Sequence of chain 2.B:
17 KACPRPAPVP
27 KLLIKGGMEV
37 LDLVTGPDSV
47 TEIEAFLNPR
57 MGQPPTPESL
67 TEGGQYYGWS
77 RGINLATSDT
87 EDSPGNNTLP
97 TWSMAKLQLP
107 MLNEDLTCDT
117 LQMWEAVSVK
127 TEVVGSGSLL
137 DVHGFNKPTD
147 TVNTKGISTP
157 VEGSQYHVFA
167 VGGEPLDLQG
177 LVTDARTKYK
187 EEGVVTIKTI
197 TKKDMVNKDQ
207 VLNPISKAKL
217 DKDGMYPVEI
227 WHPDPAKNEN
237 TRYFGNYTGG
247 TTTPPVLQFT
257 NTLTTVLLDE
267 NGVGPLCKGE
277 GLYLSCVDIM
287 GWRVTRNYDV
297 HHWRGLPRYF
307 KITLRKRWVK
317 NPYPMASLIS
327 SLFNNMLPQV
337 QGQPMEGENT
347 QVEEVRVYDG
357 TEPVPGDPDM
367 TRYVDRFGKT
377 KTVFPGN

Binding-site contacts:
Ligand atom C11 contacts residue ASP85 of chain 2.B at 4.0 Å.
Ligand atom O4 contacts residue ILE79 of chain 2.A at 4.0 Å.
Ligand atom O4 contacts residue GLY78 of chain 2.A at 3.1 Å.
Ligand atom O10 contacts residue THR291 of chain 2.A at 4.3 Å.
Ligand atom C4 contacts residue ASN93 of chain 2.A at 4.2 Å.
Ligand atom C1 contacts residue TYR72 of chain 2.A at 4.1 Å (hydrophobic).
Ligand atom C1 contacts residue LYS186 of chain 2.A at 3.9 Å.
Ligand atom C1 contacts residue ARG77 of chain 2.A at 3.6 Å.
Ligand atom O8 contacts residue TYR72 of chain 2.A at 4.3 Å.
Ligand atom C1 contacts residue GLY78 of chain 2.A at 3.7 Å.
Ligand atom O4 contacts residue THR291 of chain 2.A at 3.5 Å.
Ligand atom O1A contacts residue GLY78 of chain 2.A at 3.2 Å (h-bond).
Ligand atom C4 contacts residue GLY78 of chain 2.A at 3.4 Å.
Ligand atom C6 contacts residue ASN93 of chain 2.A at 3.0 Å.
Ligand atom O8 contacts residue ARG77 of chain 2.A at 3.2 Å (salt-bridge).
Ligand atom C6 contacts residue TYR72 of chain 2.A at 4.0 Å (hydrophobic).
Ligand atom O1B contacts residue ARG77 of chain 2.A at 2.9 Å (salt-bridge).
Ligand atom N5 contacts residue TYR72 of chain 2.A at 3.4 Å (h-bond).
Ligand atom C5 contacts residue TYR72 of chain 2.A at 3.9 Å (hydrophobic).
Ligand atom O1B contacts residue SER89 of chain 2.A at 3.1 Å (h-bond).
Ligand atom C4 contacts residue HIS298 of chain 2.A at 3.2 Å.
Ligand atom O1A contacts residue LYS186 of chain 2.A at 2.8 Å (salt-bridge).
Ligand atom O4 contacts residue VAL296 of chain 2.A at 3.9 Å.
Ligand atom O1A contacts residue TYR72 of chain 2.A at 3.5 Å.
Ligand atom O3 contacts residue GLY78 of chain 2.A at 3.3 Å.
Ligand atom C5 contacts residue ASN93 of chain 2.A at 3.6 Å.
Ligand atom O4 contacts residue HIS298 of chain 2.A at 2.7 Å (h-bond).
Ligand atom O6 contacts residue ASN93 of chain 2.A at 3.0 Å (h-bond).
Ligand atom C4 contacts residue TYR72 of chain 2.A at 3.8 Å (hydrophobic).
Ligand atom O4 contacts residue ASN80 of chain 2.A at 4.3 Å.
Ligand atom C1 contacts residue SER89 of chain 2.A at 3.5 Å.
Ligand atom O1B contacts residue TYR72 of chain 2.A at 4.1 Å.
Ligand atom C3 contacts residue GLY78 of chain 2.A at 4.0 Å.
Ligand atom O1A contacts residue HIS298 of chain 2.A at 3.9 Å.
Ligand atom C3 contacts residue GLY78 of chain 2.A at 3.6 Å.
Ligand atom O1A contacts residue SER89 of chain 2.A at 3.1 Å (h-bond).
Ligand atom O1A contacts residue ARG77 of chain 2.A at 3.2 Å (salt-bridge).
Ligand atom C3 contacts residue VAL296 of chain 2.A at 3.7 Å (hydrophobic).
Ligand atom C2 contacts residue GLY78 of chain 2.A at 3.9 Å.
Ligand atom C3 contacts residue HIS298 of chain 2.A at 3.6 Å.

Sequence of chain 2.A:
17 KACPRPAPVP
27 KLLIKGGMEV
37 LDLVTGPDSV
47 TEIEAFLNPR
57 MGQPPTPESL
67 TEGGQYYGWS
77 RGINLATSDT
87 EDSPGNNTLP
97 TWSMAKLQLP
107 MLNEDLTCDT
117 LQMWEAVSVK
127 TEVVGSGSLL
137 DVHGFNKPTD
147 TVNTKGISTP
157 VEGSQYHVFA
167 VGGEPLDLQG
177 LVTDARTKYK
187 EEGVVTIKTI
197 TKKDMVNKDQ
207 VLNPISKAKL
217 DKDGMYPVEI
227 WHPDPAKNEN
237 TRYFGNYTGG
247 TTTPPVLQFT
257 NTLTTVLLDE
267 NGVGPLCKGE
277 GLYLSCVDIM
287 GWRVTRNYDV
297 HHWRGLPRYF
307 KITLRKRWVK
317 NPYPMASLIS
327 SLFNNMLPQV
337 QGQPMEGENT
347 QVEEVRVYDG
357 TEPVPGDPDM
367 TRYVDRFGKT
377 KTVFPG

The small molecule below binds the protein below.
Small molecule (SMILES): CC(=O)N[C@@H]1[C@@H](O[C@@H]2O[C@H](CO)[C@H](O)[C@H](O[C@]3(C(=O)O)C[C@H](O)[C@@H](NC(C)=O)[C@H]([C@H](O)[C@H](O)CO)O3)[C@H]2O)[C@H](O)[C@@H](CO[C@]2(C(=O)O)C[C@H](O)[C@@H](NC(C)=O)[C@H]([C@H](O)[C@H](O)CO)O2)O[C@H]1O